Binding-site contacts:
Ligand atom C7 contacts residue NAP1 of chain 1.B at 3.7 Å.
Ligand atom C8 contacts residue TRP111 of chain 1.A at 4.3 Å (hydrophobic).
Ligand atom C8 contacts residue HIS110 of chain 1.A at 3.2 Å.
Ligand atom C5 contacts residue TRP79 of chain 1.A at 4.5 Å (hydrophobic).
Ligand atom C6 contacts residue VAL47 of chain 1.A at 4.2 Å (hydrophobic).
Ligand atom C7 contacts residue CYS298 of chain 1.A at 4.2 Å (hydrophobic).
Ligand atom C1 contacts residue TRP20 of chain 1.A at 3.9 Å (hydrophobic).
Ligand atom C2 contacts residue VAL47 of chain 1.A at 4.0 Å (hydrophobic).
Ligand atom O9 contacts residue NAP1 of chain 1.B at 2.8 Å.
Ligand atom O9 contacts residue HIS110 of chain 1.A at 2.8 Å (h-bond).
Ligand atom C2 contacts residue TYR48 of chain 1.A at 3.8 Å (hydrophobic).
Ligand atom O2 contacts residue CYS298 of chain 1.A at 4.2 Å.
Ligand atom C6 contacts residue PHE122 of chain 1.A at 4.2 Å (hydrophobic).
Ligand atom O10 contacts residue TRP111 of chain 1.A at 3.0 Å (h-bond).
Ligand atom O2 contacts residue TRP219 of chain 1.A at 4.5 Å.
Ligand atom C8 contacts residue TYR48 of chain 1.A at 3.9 Å (hydrophobic).
Ligand atom O10 contacts residue HIS110 of chain 1.A at 3.0 Å (h-bond).
Ligand atom C3 contacts residue TRP20 of chain 1.A at 3.9 Å (hydrophobic).
Ligand atom C7 contacts residue TYR48 of chain 1.A at 4.2 Å (hydrophobic).
Ligand atom O2 contacts residue TRP111 of chain 1.A at 4.3 Å.
Ligand atom C7 contacts residue TRP20 of chain 1.A at 3.7 Å (hydrophobic).
Ligand atom C3 contacts residue TYR48 of chain 1.A at 4.4 Å (hydrophobic).
Ligand atom C5 contacts residue PHE122 of chain 1.A at 4.1 Å (hydrophobic).
Ligand atom O10 contacts residue NAP1 of chain 1.B at 3.0 Å (h-bond).
Ligand atom C8 contacts residue NAP1 of chain 1.B at 3.1 Å.
Ligand atom O9 contacts residue TYR48 of chain 1.A at 2.7 Å (h-bond).
Ligand atom C1 contacts residue VAL47 of chain 1.A at 4.0 Å (hydrophobic).
Ligand atom C2 contacts residue TRP20 of chain 1.A at 3.3 Å (hydrophobic).

Sequence of chain 1.A:
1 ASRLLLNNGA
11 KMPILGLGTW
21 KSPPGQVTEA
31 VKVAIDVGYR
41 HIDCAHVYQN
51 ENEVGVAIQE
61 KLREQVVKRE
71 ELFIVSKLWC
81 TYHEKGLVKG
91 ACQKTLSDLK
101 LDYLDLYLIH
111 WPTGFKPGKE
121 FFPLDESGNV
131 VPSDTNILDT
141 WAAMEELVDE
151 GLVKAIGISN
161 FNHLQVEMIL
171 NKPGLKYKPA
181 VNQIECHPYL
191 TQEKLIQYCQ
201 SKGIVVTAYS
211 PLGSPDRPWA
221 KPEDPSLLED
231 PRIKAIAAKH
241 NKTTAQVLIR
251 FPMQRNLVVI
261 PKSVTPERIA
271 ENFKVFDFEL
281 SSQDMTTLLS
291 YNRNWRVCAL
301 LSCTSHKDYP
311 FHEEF

A protein and the small-molecule ligand that binds it are described below.
Small molecule (SMILES): O=C(O)Cc1ccccc1O